Sequence of chain 1.E:
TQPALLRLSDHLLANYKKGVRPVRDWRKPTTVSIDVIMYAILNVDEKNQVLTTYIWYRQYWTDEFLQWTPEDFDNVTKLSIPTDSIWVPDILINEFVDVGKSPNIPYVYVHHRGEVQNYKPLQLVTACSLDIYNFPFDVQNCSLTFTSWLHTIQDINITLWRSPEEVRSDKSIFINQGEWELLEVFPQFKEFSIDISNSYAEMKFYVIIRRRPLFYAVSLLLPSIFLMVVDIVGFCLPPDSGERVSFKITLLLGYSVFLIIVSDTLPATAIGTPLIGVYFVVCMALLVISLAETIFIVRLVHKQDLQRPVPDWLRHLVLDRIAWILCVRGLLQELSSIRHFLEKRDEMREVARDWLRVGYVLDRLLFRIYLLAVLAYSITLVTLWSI

Binding-site contacts:
Ligand atom N2 contacts residue ASN157 of chain 1.E at 3.0 Å (h-bond).
Ligand atom C6 contacts residue ILE158 of chain 1.E at 3.6 Å (hydrophobic).
Ligand atom C8 contacts residue ASN157 of chain 1.E at 4.5 Å.
Ligand atom O7 contacts residue PHE189 of chain 1.E at 4.2 Å.
Ligand atom N2 contacts residue ILE153 of chain 1.E at 4.4 Å.
Ligand atom C3 contacts residue ASN157 of chain 1.E at 3.8 Å.
Ligand atom C6 contacts residue PHE189 of chain 1.E at 4.0 Å (hydrophobic).
Ligand atom C7 contacts residue ASN157 of chain 1.E at 3.3 Å.
Ligand atom C7 contacts residue ILE153 of chain 1.E at 4.5 Å (hydrophobic).
Ligand atom O7 contacts residue ASN157 of chain 1.E at 3.2 Å (h-bond).
Ligand atom O5 contacts residue ASN157 of chain 1.E at 2.3 Å (h-bond).
Ligand atom C6 contacts residue THR159 of chain 1.E at 4.2 Å.
Ligand atom C8 contacts residue PHE189 of chain 1.E at 4.0 Å (hydrophobic).
Ligand atom C1 contacts residue PHE189 of chain 1.E at 4.3 Å (hydrophobic).
Ligand atom C7 contacts residue PHE189 of chain 1.E at 4.2 Å (hydrophobic).
Ligand atom C1 contacts residue ASN157 of chain 1.E at 1.4 Å.
Ligand atom C4 contacts residue PHE189 of chain 1.E at 4.3 Å (hydrophobic).
Ligand atom O6 contacts residue THR159 of chain 1.E at 3.8 Å.
Ligand atom C5 contacts residue ILE158 of chain 1.E at 4.1 Å (hydrophobic).
Ligand atom O5 contacts residue ILE158 of chain 1.E at 3.9 Å.
Ligand atom C8 contacts residue ILE153 of chain 1.E at 3.9 Å (hydrophobic).
Ligand atom O5 contacts residue PHE189 of chain 1.E at 4.1 Å.
Ligand atom C4 contacts residue ASN157 of chain 1.E at 4.2 Å.
Ligand atom C2 contacts residue ASN157 of chain 1.E at 2.5 Å.
Ligand atom O4 contacts residue PHE189 of chain 1.E at 4.1 Å.
Ligand atom C5 contacts residue PHE189 of chain 1.E at 3.5 Å (hydrophobic).
Ligand atom C5 contacts residue ASN157 of chain 1.E at 3.6 Å.

A small-molecule ligand and the protein it binds are described below.
Small molecule (SMILES): CC(=O)N[C@H]1[C@H](O[C@H]2[C@H](O)[C@@H](NC(C)=O)CO[C@@H]2CO)O[C@H](CO)[C@@H](O[C@@H]2O[C@H](CO)[C@@H](O)[C@H](O)[C@@H]2O)[C@@H]1O